Binding-site contacts:
Ligand atom C3 contacts residue ASP216 of chain 1.B at 3.3 Å.
Ligand atom CL18 contacts residue GLY83 of chain 1.B at 3.8 Å.
Ligand atom O17 contacts residue ALA103 of chain 1.B at 3.2 Å.
Ligand atom C4 contacts residue ASP216 of chain 1.B at 3.7 Å.
Ligand atom N22 contacts residue ASP216 of chain 1.B at 2.8 Å.
Ligand atom C2 contacts residue ASP216 of chain 1.B at 3.2 Å.
Ligand atom N11 contacts residue ALA103 of chain 1.B at 3.4 Å.
Ligand atom C13 contacts residue LEU205 of chain 1.B at 3.8 Å (hydrophobic).
Ligand atom C14 contacts residue VAL90 of chain 1.B at 3.8 Å (hydrophobic).
Ligand atom C7 contacts residue LEU205 of chain 1.B at 3.6 Å (hydrophobic).
Ligand atom O21 contacts residue LYS105 of chain 1.B at 3.6 Å.
Ligand atom C8 contacts residue ALA215 of chain 1.B at 4.1 Å (hydrophobic).
Ligand atom C12 contacts residue ALA103 of chain 1.B at 3.4 Å (hydrophobic).
Ligand atom O17 contacts residue ILE82 of chain 1.B at 3.6 Å.
Ligand atom O21 contacts residue VAL90 of chain 1.B at 3.9 Å.
Ligand atom C12 contacts residue MET156 of chain 1.B at 4.1 Å (hydrophobic).
Ligand atom C16 contacts residue ALA215 of chain 1.B at 4.0 Å (hydrophobic).
Ligand atom CL18 contacts residue ILE82 of chain 1.B at 3.3 Å.
Ligand atom C8 contacts residue LEU205 of chain 1.B at 3.8 Å (hydrophobic).
Ligand atom C8 contacts residue MET153 of chain 1.B at 3.9 Å (hydrophobic).
Ligand atom C10 contacts residue MET153 of chain 1.B at 3.6 Å (hydrophobic).
Ligand atom C14 contacts residue LEU205 of chain 1.B at 4.1 Å (hydrophobic).
Ligand atom O17 contacts residue TYR155 of chain 1.B at 3.2 Å.
Ligand atom C10 contacts residue GLU154 of chain 1.B at 3.8 Å.
Ligand atom C9 contacts residue MET153 of chain 1.B at 3.2 Å (hydrophobic).
Ligand atom C12 contacts residue LEU205 of chain 1.B at 4.1 Å (hydrophobic).
Ligand atom O17 contacts residue MET156 of chain 1.B at 3.5 Å (h-bond).
Ligand atom C13 contacts residue VAL90 of chain 1.B at 3.8 Å (hydrophobic).
Ligand atom C13 contacts residue ILE82 of chain 1.B at 3.5 Å (hydrophobic).
Ligand atom C4 contacts residue ASN203 of chain 1.B at 3.5 Å.
Ligand atom C20 contacts residue VAL90 of chain 1.B at 4.1 Å (hydrophobic).
Ligand atom N11 contacts residue GLU154 of chain 1.B at 3.4 Å (salt-bridge).
Ligand atom C9 contacts residue ALA215 of chain 1.B at 3.8 Å (hydrophobic).
Ligand atom N11 contacts residue MET156 of chain 1.B at 4.0 Å.
Ligand atom C16 contacts residue LEU205 of chain 1.B at 4.1 Å (hydrophobic).
Ligand atom N22 contacts residue ASN203 of chain 1.B at 2.4 Å (h-bond).
Ligand atom C10 contacts residue VAL137 of chain 1.B at 3.9 Å (hydrophobic).
Ligand atom C5 contacts residue ASP202 of chain 1.B at 3.8 Å.
Ligand atom C6 contacts residue ASP202 of chain 1.B at 3.5 Å.
Ligand atom C5 contacts residue ASN203 of chain 1.B at 3.9 Å.

This protein binds this small molecule.
Small molecule (SMILES): NC1CCC(C(=O)Nc2cc3cc[nH]c(=O)c3cc2Cl)CC1

Sequence of chain 1.B:
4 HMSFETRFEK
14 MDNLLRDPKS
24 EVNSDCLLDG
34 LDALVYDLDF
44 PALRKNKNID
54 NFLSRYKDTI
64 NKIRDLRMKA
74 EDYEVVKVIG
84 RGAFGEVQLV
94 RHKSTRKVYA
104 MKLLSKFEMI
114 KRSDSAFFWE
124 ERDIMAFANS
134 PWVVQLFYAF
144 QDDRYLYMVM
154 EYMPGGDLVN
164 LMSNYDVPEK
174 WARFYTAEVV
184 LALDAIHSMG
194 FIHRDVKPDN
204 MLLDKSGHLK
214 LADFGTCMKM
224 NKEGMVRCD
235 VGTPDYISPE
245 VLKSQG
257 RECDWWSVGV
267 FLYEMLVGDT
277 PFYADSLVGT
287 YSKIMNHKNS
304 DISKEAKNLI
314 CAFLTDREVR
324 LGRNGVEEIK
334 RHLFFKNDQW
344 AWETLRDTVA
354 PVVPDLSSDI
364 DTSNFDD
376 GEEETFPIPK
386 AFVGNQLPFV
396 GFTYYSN